Binding-site contacts:
Ligand atom C1 contacts residue ASN118 of chain 1.A at 1.4 Å.
Ligand atom C8 contacts residue VAL116 of chain 1.A at 3.8 Å (hydrophobic).
Ligand atom N2 contacts residue ASN118 of chain 1.A at 2.9 Å (h-bond).
Ligand atom C7 contacts residue ASN118 of chain 1.A at 3.4 Å.
Ligand atom O6 contacts residue ASN118 of chain 1.A at 4.4 Å.
Ligand atom C2 contacts residue ASN118 of chain 1.A at 2.4 Å.
Ligand atom C8 contacts residue EDO1 of chain 1.Y at 3.9 Å.
Ligand atom C1 contacts residue GLU166 of chain 1.A at 4.3 Å.
Ligand atom C5 contacts residue ASN118 of chain 1.A at 3.7 Å.
Ligand atom O7 contacts residue GLU166 of chain 1.A at 3.3 Å.
Ligand atom N2 contacts residue TRP168 of chain 1.A at 4.4 Å.
Ligand atom C7 contacts residue GLU166 of chain 1.A at 4.3 Å.
Ligand atom C3 contacts residue EDO1 of chain 1.Y at 4.2 Å.
Ligand atom C8 contacts residue TRP168 of chain 1.A at 3.4 Å (hydrophobic).
Ligand atom C8 contacts residue HIS16 of chain 1.A at 3.4 Å.
Ligand atom O5 contacts residue ASN118 of chain 1.A at 2.3 Å (h-bond).
Ligand atom C3 contacts residue ASN118 of chain 1.A at 3.8 Å.
Ligand atom O7 contacts residue HIS167 of chain 1.A at 4.2 Å.
Ligand atom C7 contacts residue EDO1 of chain 1.Y at 4.3 Å.
Ligand atom O7 contacts residue EDO1 of chain 1.Y at 3.7 Å.
Ligand atom C2 contacts residue EDO1 of chain 1.Y at 4.5 Å.
Ligand atom O5 contacts residue GLU166 of chain 1.A at 4.4 Å.
Ligand atom O7 contacts residue ASN118 of chain 1.A at 3.4 Å (h-bond).
Ligand atom N2 contacts residue EDO1 of chain 1.Y at 3.9 Å.
Ligand atom C8 contacts residue GLU166 of chain 1.A at 4.0 Å.
Ligand atom C8 contacts residue HIS167 of chain 1.A at 4.0 Å.
Ligand atom C4 contacts residue ASN118 of chain 1.A at 4.2 Å.
Ligand atom C7 contacts residue TRP168 of chain 1.A at 4.1 Å (hydrophobic).

A protein and the small-molecule ligand that binds it are described below.
Small molecule (SMILES): CC(=O)N[C@H]1[C@H](O[C@H]2[C@H](O)[C@@H](NC(C)=O)CO[C@@H]2CO)O[C@H](CO)[C@@H](O)[C@@H]1O

Sequence of chain 1.A:
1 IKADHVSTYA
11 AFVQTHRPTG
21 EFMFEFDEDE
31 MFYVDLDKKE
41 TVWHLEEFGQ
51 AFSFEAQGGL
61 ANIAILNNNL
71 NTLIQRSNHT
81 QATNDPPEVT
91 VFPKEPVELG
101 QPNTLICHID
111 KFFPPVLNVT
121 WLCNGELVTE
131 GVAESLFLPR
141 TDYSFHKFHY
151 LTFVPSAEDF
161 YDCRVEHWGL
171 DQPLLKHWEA